Sequence of chain 1.D:
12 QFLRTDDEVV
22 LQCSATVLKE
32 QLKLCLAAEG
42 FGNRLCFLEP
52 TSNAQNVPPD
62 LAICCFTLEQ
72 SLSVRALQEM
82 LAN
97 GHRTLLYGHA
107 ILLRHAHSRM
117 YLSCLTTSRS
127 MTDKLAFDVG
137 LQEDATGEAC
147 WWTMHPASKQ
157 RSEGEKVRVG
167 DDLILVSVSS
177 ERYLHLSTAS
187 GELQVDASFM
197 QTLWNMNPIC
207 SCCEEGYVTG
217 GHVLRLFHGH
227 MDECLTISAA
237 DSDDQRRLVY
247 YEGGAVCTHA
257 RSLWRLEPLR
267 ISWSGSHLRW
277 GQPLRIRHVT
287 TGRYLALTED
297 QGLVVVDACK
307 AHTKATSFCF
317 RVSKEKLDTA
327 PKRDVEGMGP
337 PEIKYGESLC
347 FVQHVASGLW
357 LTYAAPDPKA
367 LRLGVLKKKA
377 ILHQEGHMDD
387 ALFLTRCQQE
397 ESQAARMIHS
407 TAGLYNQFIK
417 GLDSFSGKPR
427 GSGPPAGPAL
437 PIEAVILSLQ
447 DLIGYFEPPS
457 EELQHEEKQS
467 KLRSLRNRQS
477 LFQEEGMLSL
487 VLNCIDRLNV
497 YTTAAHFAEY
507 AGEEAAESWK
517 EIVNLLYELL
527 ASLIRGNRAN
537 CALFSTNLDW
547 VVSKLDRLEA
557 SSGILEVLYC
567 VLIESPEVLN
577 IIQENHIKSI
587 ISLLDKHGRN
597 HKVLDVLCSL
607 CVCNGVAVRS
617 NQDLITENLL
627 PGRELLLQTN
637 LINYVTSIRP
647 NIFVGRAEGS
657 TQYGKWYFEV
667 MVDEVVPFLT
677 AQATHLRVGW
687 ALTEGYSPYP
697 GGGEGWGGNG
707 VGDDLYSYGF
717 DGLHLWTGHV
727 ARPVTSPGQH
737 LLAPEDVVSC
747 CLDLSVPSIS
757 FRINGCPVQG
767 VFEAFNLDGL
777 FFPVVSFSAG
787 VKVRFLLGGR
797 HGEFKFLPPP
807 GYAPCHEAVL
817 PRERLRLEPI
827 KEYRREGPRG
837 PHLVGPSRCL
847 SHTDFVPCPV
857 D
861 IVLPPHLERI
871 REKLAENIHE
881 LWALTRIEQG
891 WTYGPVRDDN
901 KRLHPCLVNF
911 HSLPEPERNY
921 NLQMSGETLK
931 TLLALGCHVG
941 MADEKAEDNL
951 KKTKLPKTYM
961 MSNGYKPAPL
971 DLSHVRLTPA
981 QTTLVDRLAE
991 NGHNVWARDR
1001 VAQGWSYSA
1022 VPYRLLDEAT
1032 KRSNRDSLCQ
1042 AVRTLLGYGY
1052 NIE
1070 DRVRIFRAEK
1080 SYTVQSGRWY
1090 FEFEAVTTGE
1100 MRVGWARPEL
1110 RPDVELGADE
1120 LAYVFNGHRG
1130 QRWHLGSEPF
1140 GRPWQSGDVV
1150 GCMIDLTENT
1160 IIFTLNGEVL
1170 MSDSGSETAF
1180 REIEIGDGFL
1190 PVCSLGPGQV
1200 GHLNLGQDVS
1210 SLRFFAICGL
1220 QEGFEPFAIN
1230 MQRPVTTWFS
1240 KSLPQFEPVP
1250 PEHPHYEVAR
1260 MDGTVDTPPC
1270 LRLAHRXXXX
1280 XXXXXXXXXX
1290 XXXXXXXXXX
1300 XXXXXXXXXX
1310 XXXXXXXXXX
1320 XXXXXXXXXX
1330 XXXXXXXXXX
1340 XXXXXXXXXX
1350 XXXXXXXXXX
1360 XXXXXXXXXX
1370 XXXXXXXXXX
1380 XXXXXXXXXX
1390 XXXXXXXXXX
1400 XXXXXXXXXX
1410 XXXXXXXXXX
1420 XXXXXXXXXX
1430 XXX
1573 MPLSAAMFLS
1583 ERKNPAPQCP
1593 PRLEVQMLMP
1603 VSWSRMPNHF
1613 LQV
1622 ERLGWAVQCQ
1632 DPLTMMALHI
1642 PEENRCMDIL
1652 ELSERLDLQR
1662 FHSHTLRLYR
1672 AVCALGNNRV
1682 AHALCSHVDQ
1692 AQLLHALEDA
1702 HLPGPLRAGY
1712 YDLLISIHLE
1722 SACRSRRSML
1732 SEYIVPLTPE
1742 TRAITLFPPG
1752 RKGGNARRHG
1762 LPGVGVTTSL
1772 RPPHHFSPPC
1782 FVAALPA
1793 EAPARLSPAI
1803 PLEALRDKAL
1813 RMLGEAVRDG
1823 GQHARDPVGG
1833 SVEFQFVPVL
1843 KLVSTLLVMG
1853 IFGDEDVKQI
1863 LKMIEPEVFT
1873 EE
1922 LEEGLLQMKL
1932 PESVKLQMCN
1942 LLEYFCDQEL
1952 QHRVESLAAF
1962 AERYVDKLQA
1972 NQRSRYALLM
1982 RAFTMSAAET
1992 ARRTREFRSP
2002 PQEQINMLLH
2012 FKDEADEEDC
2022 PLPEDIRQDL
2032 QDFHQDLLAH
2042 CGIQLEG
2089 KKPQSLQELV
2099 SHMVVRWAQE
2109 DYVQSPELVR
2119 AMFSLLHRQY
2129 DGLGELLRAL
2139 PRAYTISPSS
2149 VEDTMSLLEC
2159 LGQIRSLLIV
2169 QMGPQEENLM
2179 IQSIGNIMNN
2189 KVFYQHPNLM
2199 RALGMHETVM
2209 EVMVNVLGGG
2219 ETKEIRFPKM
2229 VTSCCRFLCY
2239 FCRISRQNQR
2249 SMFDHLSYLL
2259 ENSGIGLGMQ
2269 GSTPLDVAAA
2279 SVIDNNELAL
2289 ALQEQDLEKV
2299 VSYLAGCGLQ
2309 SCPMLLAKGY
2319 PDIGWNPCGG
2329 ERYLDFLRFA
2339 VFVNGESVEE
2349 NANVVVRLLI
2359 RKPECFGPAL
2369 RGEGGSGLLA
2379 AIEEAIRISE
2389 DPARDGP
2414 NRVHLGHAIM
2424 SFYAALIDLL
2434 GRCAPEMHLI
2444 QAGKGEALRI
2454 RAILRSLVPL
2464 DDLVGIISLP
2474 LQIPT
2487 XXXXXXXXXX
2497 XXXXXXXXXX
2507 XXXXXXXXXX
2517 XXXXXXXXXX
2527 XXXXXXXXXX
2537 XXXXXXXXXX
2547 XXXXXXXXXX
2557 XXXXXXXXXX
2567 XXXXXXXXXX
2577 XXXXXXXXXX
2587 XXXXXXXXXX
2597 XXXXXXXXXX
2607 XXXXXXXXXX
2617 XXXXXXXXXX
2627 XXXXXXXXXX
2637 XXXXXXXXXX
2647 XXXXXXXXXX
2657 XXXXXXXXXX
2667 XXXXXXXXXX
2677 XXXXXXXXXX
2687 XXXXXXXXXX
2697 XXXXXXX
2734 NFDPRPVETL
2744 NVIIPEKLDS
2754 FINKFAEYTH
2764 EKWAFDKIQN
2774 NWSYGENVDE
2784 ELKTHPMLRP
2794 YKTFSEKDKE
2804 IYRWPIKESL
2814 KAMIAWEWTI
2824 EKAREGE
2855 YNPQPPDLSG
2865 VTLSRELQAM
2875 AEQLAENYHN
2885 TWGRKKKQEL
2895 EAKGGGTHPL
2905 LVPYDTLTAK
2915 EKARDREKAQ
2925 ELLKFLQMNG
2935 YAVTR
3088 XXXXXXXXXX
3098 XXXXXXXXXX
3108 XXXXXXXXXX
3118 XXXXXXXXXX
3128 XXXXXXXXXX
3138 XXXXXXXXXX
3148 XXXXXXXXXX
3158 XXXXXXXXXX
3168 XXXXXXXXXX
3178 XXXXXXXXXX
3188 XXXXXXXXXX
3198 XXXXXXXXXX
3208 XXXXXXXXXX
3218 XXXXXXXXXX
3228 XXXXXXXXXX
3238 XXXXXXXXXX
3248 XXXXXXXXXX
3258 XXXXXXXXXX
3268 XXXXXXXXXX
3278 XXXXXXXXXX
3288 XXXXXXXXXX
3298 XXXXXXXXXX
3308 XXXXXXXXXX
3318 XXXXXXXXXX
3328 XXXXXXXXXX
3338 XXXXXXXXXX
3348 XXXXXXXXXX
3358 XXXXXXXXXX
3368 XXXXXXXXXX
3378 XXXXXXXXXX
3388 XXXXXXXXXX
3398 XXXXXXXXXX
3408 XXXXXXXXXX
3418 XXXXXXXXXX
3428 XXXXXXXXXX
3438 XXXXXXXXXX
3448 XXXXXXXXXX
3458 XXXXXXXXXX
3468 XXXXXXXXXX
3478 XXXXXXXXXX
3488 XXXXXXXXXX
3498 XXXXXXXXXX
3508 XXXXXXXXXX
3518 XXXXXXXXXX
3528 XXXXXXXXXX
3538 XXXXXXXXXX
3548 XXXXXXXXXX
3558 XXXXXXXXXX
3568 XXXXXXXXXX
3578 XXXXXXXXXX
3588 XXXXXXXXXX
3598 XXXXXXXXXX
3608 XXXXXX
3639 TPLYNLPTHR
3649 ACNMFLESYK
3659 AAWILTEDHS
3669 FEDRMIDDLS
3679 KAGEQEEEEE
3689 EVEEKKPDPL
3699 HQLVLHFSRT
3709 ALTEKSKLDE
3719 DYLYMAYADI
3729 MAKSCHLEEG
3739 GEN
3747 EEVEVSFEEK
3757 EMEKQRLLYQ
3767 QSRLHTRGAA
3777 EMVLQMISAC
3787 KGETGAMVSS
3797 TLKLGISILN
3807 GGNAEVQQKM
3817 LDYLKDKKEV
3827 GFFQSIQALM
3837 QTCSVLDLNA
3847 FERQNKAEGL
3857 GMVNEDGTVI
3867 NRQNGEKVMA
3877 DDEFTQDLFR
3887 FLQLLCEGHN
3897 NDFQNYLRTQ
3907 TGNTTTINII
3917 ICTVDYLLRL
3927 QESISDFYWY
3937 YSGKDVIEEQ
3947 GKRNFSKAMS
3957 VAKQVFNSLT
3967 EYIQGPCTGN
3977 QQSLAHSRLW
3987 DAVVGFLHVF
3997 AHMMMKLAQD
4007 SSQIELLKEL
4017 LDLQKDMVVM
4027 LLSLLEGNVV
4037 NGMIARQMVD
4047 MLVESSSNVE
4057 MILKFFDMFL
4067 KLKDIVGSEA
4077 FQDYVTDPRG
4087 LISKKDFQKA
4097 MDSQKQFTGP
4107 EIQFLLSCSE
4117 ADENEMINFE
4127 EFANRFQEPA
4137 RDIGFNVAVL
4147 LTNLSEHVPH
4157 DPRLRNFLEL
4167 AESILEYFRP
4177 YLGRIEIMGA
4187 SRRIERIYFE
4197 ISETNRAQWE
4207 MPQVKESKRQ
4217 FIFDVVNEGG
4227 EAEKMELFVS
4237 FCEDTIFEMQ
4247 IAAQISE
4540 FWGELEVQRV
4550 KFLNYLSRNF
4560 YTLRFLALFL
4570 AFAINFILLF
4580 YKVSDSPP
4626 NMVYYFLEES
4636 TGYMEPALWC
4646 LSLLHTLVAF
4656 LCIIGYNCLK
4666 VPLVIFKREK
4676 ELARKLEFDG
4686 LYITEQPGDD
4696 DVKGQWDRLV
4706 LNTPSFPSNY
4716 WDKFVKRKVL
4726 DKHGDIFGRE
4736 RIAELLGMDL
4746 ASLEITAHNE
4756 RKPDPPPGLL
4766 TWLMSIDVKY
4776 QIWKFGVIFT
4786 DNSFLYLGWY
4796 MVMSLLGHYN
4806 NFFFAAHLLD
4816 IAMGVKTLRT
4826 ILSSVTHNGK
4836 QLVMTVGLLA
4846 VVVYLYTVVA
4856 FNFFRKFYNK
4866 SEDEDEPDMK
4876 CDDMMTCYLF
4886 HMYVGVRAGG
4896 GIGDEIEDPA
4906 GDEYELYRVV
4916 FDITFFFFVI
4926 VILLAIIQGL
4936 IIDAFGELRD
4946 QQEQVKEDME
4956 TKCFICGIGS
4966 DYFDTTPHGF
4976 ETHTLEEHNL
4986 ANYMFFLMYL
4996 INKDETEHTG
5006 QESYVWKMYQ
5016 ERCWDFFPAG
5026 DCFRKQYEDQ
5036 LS

The small molecule below binds the protein below.
Small molecule (SMILES): Nc1ncnc2c1ncn2[C@@H]1O[C@H](CO[P](=O)(O)O[P](=O)(O)CP(=O)(O)O)[C@@H](O)[C@H]1O

Binding-site contacts:
Ligand atom N7 contacts residue MET4954 of chain 1.D at 3.4 Å.
Ligand atom O4' contacts residue MET4954 of chain 1.D at 3.5 Å.
Ligand atom N3 contacts residue PHE4975 of chain 1.D at 4.4 Å.
Ligand atom C2 contacts residue MET4954 of chain 1.D at 3.4 Å (hydrophobic).
Ligand atom C5 contacts residue MET4954 of chain 1.D at 2.9 Å (hydrophobic).
Ligand atom O3G contacts residue CA1 of chain 1.S at 4.0 Å.
Ligand atom N3 contacts residue MET4954 of chain 1.D at 3.0 Å.
Ligand atom C1' contacts residue THR4979 of chain 1.D at 3.3 Å.
Ligand atom C8 contacts residue MET4954 of chain 1.D at 3.6 Å (hydrophobic).
Ligand atom O2' contacts residue THR4979 of chain 1.D at 2.8 Å (h-bond).
Ligand atom C5' contacts residue MET4954 of chain 1.D at 3.7 Å (hydrophobic).
Ligand atom O1A contacts residue ARG4215 of chain 1.D at 4.5 Å.
Ligand atom N1 contacts residue CYS4958 of chain 1.D at 3.3 Å (h-bond).
Ligand atom N6 contacts residue MET4954 of chain 1.D at 4.2 Å.
Ligand atom N7 contacts residue ASN4984 of chain 1.D at 4.3 Å.
Ligand atom C6 contacts residue CYS4958 of chain 1.D at 3.7 Å (hydrophobic).
Ligand atom O4' contacts residue PHE4975 of chain 1.D at 4.3 Å.
Ligand atom N1 contacts residue MET4954 of chain 1.D at 3.5 Å.
Ligand atom C4' contacts residue MET4954 of chain 1.D at 4.4 Å (hydrophobic).
Ligand atom C1' contacts residue MET4954 of chain 1.D at 4.0 Å (hydrophobic).
Ligand atom N6 contacts residue CYS4958 of chain 1.D at 3.2 Å (h-bond).
Ligand atom O4' contacts residue THR4979 of chain 1.D at 3.9 Å.
Ligand atom O1B contacts residue ARG4215 of chain 1.D at 4.2 Å.
Ligand atom C6 contacts residue MET4954 of chain 1.D at 3.3 Å (hydrophobic).
Ligand atom N9 contacts residue MET4954 of chain 1.D at 3.2 Å.
Ligand atom N9 contacts residue THR4979 of chain 1.D at 4.5 Å.
Ligand atom N6 contacts residue LEU4985 of chain 1.D at 2.9 Å.
Ligand atom O2' contacts residue CA1 of chain 1.S at 3.1 Å.
Ligand atom C2' contacts residue CA1 of chain 1.S at 3.8 Å.
Ligand atom C2 contacts residue CYS4958 of chain 1.D at 3.9 Å (hydrophobic).
Ligand atom O3' contacts residue THR4979 of chain 1.D at 3.8 Å.
Ligand atom C3B contacts residue CA1 of chain 1.S at 3.1 Å.
Ligand atom C6 contacts residue LEU4985 of chain 1.D at 4.2 Å (hydrophobic).
Ligand atom O3' contacts residue CA1 of chain 1.S at 3.5 Å.
Ligand atom C3' contacts residue CA1 of chain 1.S at 3.9 Å.
Ligand atom C4 contacts residue MET4954 of chain 1.D at 2.7 Å (hydrophobic).
Ligand atom O2A contacts residue MET4954 of chain 1.D at 4.0 Å.
Ligand atom PG contacts residue CA1 of chain 1.S at 4.2 Å.
Ligand atom C2' contacts residue THR4979 of chain 1.D at 3.6 Å.
Ligand atom C3' contacts residue THR4979 of chain 1.D at 4.2 Å.